Binding-site contacts:
Ligand atom OH contacts residue SER515 of chain 1.G at 3.7 Å.
Ligand atom CD2 contacts residue GLU466 of chain 1.G at 3.6 Å.
Ligand atom CD contacts residue ASN473 of chain 1.G at 3.4 Å.
Ligand atom CE2 contacts residue SER515 of chain 1.G at 3.7 Å.
Ligand atom CG2 contacts residue TYR517 of chain 1.G at 3.6 Å (hydrophobic).
Ligand atom SD contacts residue ARG474 of chain 1.G at 3.5 Å (salt-bridge).
Ligand atom CD contacts residue ILE472 of chain 1.G at 3.5 Å (hydrophobic).
Ligand atom CG1 contacts residue ASN473 of chain 1.G at 3.5 Å.
Ligand atom C contacts residue ASN473 of chain 1.G at 3.6 Å.
Ligand atom CE2 contacts residue LEU519 of chain 1.G at 3.6 Å (hydrophobic).
Ligand atom CD2 contacts residue ALA491 of chain 1.G at 3.7 Å (hydrophobic).
Ligand atom N contacts residue ASN473 of chain 1.G at 2.9 Å (h-bond).
Ligand atom O contacts residue GLY475 of chain 1.G at 3.7 Å.
Ligand atom OH contacts residue GLU521 of chain 1.G at 3.3 Å.
Ligand atom OE1 contacts residue ASN473 of chain 1.G at 3.4 Å (h-bond).
Ligand atom O contacts residue ASN473 of chain 1.G at 3.0 Å (h-bond).
Ligand atom CG contacts residue ASN473 of chain 1.G at 3.6 Å.
Ligand atom CA contacts residue ASN473 of chain 1.G at 3.4 Å.
Ligand atom OH contacts residue LEU519 of chain 1.G at 2.8 Å (h-bond).
Ligand atom CB contacts residue GLY518 of chain 1.G at 3.5 Å.
Ligand atom CG1 contacts residue SER515 of chain 1.G at 3.6 Å.
Ligand atom CZ contacts residue LEU519 of chain 1.G at 3.7 Å (hydrophobic).
Ligand atom CG contacts residue ILE472 of chain 1.G at 3.0 Å (hydrophobic).
Ligand atom CZ contacts residue ALA491 of chain 1.G at 3.7 Å (hydrophobic).
Ligand atom O contacts residue GLY475 of chain 1.G at 3.3 Å.
Ligand atom CB contacts residue SER515 of chain 1.G at 3.5 Å.
Ligand atom CZ contacts residue SER515 of chain 1.G at 3.5 Å.
Ligand atom CZ contacts residue GLN494 of chain 1.G at 3.3 Å.
Ligand atom CE2 contacts residue ALA491 of chain 1.G at 3.6 Å (hydrophobic).
Ligand atom CG2 contacts residue GLN516 of chain 1.G at 3.7 Å.
Ligand atom CD1 contacts residue LEU490 of chain 1.G at 3.1 Å (hydrophobic).
Ligand atom CE1 contacts residue LEU490 of chain 1.G at 3.2 Å (hydrophobic).
Ligand atom CA contacts residue SER515 of chain 1.G at 3.6 Å.
Ligand atom CG2 contacts residue GLY518 of chain 1.G at 3.5 Å.
Ligand atom CG1 contacts residue GLY518 of chain 1.G at 3.5 Å.
Ligand atom N contacts residue SER515 of chain 1.G at 3.5 Å (h-bond).
Ligand atom N contacts residue SER515 of chain 1.G at 2.8 Å (h-bond).
Ligand atom CB contacts residue SER515 of chain 1.G at 3.5 Å.
Ligand atom CD1 contacts residue SER515 of chain 1.G at 3.3 Å.
Ligand atom CE1 contacts residue SER515 of chain 1.G at 3.4 Å.

Sequence of chain 1.G:
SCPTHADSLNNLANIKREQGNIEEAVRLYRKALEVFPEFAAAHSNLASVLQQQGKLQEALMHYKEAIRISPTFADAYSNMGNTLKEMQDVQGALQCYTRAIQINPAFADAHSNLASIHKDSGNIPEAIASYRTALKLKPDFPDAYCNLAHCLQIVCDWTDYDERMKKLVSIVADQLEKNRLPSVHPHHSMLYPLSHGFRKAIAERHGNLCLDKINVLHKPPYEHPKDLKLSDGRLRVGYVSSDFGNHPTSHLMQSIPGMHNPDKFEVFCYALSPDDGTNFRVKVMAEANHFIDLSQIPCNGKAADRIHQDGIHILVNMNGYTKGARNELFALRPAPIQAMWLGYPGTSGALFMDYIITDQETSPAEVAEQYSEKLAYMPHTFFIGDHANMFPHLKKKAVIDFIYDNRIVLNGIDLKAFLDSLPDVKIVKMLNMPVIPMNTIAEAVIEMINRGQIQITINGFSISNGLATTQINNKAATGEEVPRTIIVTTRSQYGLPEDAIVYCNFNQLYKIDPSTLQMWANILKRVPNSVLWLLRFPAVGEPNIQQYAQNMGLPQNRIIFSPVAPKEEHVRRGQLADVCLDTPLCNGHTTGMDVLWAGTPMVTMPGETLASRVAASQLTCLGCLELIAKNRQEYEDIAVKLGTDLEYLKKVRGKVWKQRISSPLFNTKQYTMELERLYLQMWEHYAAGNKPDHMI

This protein binds this small molecule.
Small molecule (SMILES): CC[C@H](C)[C@H](NC(=O)[C@H](CCC(N)=O)NC(=O)[C@H](Cc1ccc(O)cc1)NC(=O)[C@@H](NC(=O)[C@@H]1CCCN1C(=O)[C@H](CCSC)NC(=O)[C@H](Cc1ccccc1)NC(=O)[C@@H](N)CCC(N)=O)C(C)C)C(=O)N[C@@H](Cc1ccc(O)cc1)C(=O)N[C@H](C=O)CC(C)C